The protein below binds the small molecule below.
Small molecule (SMILES): COc1ccc(F)cc1C(=O)NCc1ccc(-c2nn([C@@H](C)C(F)(F)F)c(N)c2C(N)=O)cc1

Sequence of chain 1.A:
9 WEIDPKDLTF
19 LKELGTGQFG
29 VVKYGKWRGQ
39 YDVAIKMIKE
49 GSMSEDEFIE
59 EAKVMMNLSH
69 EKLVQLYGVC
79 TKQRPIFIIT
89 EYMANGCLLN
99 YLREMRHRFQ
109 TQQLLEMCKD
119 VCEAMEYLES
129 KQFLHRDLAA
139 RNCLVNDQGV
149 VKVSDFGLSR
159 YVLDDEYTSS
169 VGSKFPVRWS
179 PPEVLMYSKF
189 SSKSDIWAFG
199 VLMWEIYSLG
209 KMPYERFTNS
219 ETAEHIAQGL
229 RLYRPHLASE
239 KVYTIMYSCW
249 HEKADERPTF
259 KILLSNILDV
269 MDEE

Binding-site contacts:
Ligand atom F16 contacts residue LEU156 of chain 1.A at 3.3 Å.
Ligand atom F30 contacts residue VAL30 of chain 1.A at 3.5 Å.
Ligand atom F32 contacts residue VAL30 of chain 1.A at 3.3 Å.
Ligand atom N3 contacts residue GLU89 of chain 1.A at 2.9 Å (salt-bridge).
Ligand atom C17 contacts residue MET63 of chain 1.A at 3.8 Å (hydrophobic).
Ligand atom F16 contacts residue PHE154 of chain 1.A at 3.4 Å.
Ligand atom O1 contacts residue TYR90 of chain 1.A at 3.8 Å.
Ligand atom C17 contacts residue PHE154 of chain 1.A at 3.4 Å (hydrophobic).
Ligand atom C10 contacts residue THR88 of chain 1.A at 3.5 Å.
Ligand atom C15 contacts residue MET63 of chain 1.A at 3.7 Å (hydrophobic).
Ligand atom C23 contacts residue LYS44 of chain 1.A at 3.6 Å.
Ligand atom C8 contacts residue LYS44 of chain 1.A at 3.8 Å.
Ligand atom C10 contacts residue ILE86 of chain 1.A at 3.7 Å (hydrophobic).
Ligand atom C7 contacts residue THR88 of chain 1.A at 3.7 Å.
Ligand atom C2 contacts residue MET91 of chain 1.A at 3.8 Å (hydrophobic).
Ligand atom N11 contacts residue ASP153 of chain 1.A at 3.6 Å.
Ligand atom N11 contacts residue THR88 of chain 1.A at 3.5 Å.
Ligand atom O22 contacts residue ILE86 of chain 1.A at 3.5 Å.
Ligand atom F30 contacts residue LEU22 of chain 1.A at 3.1 Å.
Ligand atom C2 contacts residue ALA42 of chain 1.A at 3.5 Å (hydrophobic).
Ligand atom C9 contacts residue LYS44 of chain 1.A at 3.6 Å.
Ligand atom N3 contacts residue ALA42 of chain 1.A at 3.4 Å.
Ligand atom O1 contacts residue ALA42 of chain 1.A at 3.6 Å.
Ligand atom N34 contacts residue GLY94 of chain 1.A at 3.7 Å.
Ligand atom F16 contacts residue MET63 of chain 1.A at 2.9 Å.
Ligand atom C13 contacts residue ASP153 of chain 1.A at 3.5 Å.
Ligand atom C8 contacts residue THR88 of chain 1.A at 3.5 Å.
Ligand atom C4 contacts residue LEU142 of chain 1.A at 3.7 Å (hydrophobic).
Ligand atom F16 contacts residue PHE56 of chain 1.A at 3.6 Å.
Ligand atom C23 contacts residue ASP153 of chain 1.A at 3.5 Å.
Ligand atom C18 contacts residue ASP153 of chain 1.A at 3.8 Å.
Ligand atom N3 contacts residue THR88 of chain 1.A at 3.1 Å (h-bond).
Ligand atom N34 contacts residue MET91 of chain 1.A at 3.3 Å (h-bond).
Ligand atom N3 contacts residue LEU142 of chain 1.A at 3.6 Å.
Ligand atom F31 contacts residue LEU22 of chain 1.A at 3.6 Å.
Ligand atom O20 contacts residue THR88 of chain 1.A at 3.7 Å.
Ligand atom O1 contacts residue MET91 of chain 1.A at 2.8 Å (h-bond).
Ligand atom C12 contacts residue ASP153 of chain 1.A at 3.4 Å.
Ligand atom C21 contacts residue VAL72 of chain 1.A at 3.1 Å (hydrophobic).
Ligand atom C9 contacts residue THR88 of chain 1.A at 3.7 Å.